Binding-site contacts:
Ligand atom CAB contacts residue TYR191 of chain 1.A at 3.8 Å (hydrophobic).
Ligand atom CAC contacts residue TYR191 of chain 1.A at 3.7 Å (hydrophobic).
Ligand atom CAB contacts residue TYR358 of chain 1.A at 3.2 Å (hydrophobic).
Ligand atom CAM contacts residue TRP419 of chain 1.A at 3.3 Å (hydrophobic).
Ligand atom OAH contacts residue TYR378 of chain 1.A at 2.5 Å (h-bond).
Ligand atom CAM contacts residue TYR378 of chain 1.A at 3.4 Å (hydrophobic).
Ligand atom CAY contacts residue TRP419 of chain 1.A at 3.3 Å (hydrophobic).
Ligand atom CAC contacts residue TRP419 of chain 1.A at 3.6 Å (hydrophobic).
Ligand atom OAL contacts residue TYR378 of chain 1.A at 3.6 Å.
Ligand atom NAR contacts residue TYR356 of chain 1.A at 3.5 Å.
Ligand atom CAZ contacts residue ARG420 of chain 1.A at 4.1 Å.
Ligand atom OAL contacts residue GLY259 of chain 1.A at 3.5 Å.
Ligand atom NAT contacts residue ALA377 of chain 1.A at 2.7 Å (h-bond).
Ligand atom CAA contacts residue THR417 of chain 1.A at 3.3 Å.
Ligand atom NAR contacts residue TRP419 of chain 1.A at 3.6 Å.
Ligand atom CAM contacts residue ALA377 of chain 1.A at 4.0 Å (hydrophobic).
Ligand atom CAC contacts residue TRP219 of chain 1.A at 4.2 Å (hydrophobic).
Ligand atom OAH contacts residue TYR358 of chain 1.A at 2.9 Å (h-bond).
Ligand atom CAB contacts residue TRP219 of chain 1.A at 3.5 Å (hydrophobic).
Ligand atom CBC contacts residue THR417 of chain 1.A at 4.2 Å.
Ligand atom NAT contacts residue TYR378 of chain 1.A at 3.5 Å.
Ligand atom CAA contacts residue GLU214 of chain 1.A at 3.5 Å.
Ligand atom CAZ contacts residue ALA377 of chain 1.A at 3.2 Å (hydrophobic).
Ligand atom NAT contacts residue TRP419 of chain 1.A at 4.1 Å.
Ligand atom NBE contacts residue TYR358 of chain 1.A at 3.8 Å.
Ligand atom CAX contacts residue TYR358 of chain 1.A at 3.5 Å (hydrophobic).
Ligand atom NAR contacts residue THR417 of chain 1.A at 4.2 Å.
Ligand atom CAP contacts residue TRP419 of chain 1.A at 3.2 Å (hydrophobic).
Ligand atom CAC contacts residue GLU214 of chain 1.A at 3.8 Å.
Ligand atom CAZ contacts residue TRP419 of chain 1.A at 3.8 Å (hydrophobic).
Ligand atom CAA contacts residue TYR358 of chain 1.A at 4.1 Å (hydrophobic).
Ligand atom CAA contacts residue TRP219 of chain 1.A at 3.4 Å (hydrophobic).
Ligand atom CAY contacts residue TYR378 of chain 1.A at 4.0 Å (hydrophobic).
Ligand atom CAZ contacts residue TYR356 of chain 1.A at 3.3 Å (hydrophobic).
Ligand atom CAA contacts residue TRP419 of chain 1.A at 3.8 Å (hydrophobic).
Ligand atom CBC contacts residue TYR358 of chain 1.A at 3.4 Å (hydrophobic).
Ligand atom OAH contacts residue TYR356 of chain 1.A at 3.4 Å.
Ligand atom OAL contacts residue TYR191 of chain 1.A at 3.6 Å.
Ligand atom NBE contacts residue TRP219 of chain 1.A at 4.1 Å.
Ligand atom CAX contacts residue TYR378 of chain 1.A at 3.4 Å (hydrophobic).

Sequence of chain 1.A:
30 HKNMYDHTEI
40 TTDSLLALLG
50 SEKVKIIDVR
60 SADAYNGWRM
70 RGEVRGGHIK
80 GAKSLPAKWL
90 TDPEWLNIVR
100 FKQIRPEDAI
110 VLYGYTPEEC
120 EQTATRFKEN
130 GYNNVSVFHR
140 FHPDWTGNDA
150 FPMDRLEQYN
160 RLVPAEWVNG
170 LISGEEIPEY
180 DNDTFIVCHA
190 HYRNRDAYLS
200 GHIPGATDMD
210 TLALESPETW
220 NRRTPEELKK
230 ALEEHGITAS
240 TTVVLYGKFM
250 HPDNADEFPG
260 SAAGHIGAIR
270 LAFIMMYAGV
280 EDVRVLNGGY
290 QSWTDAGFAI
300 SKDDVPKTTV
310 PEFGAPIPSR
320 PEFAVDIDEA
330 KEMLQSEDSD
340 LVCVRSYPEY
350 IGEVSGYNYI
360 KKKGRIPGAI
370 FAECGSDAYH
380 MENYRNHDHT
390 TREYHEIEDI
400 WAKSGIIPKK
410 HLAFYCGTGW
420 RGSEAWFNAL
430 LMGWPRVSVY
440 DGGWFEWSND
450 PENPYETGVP

The protein below binds the small molecule below.
Small molecule (SMILES): C[N+](C)(C)[C@@H](Cc1cnc[nH]1)C(=O)O